Binding-site contacts:
Ligand atom C17 contacts residue GLU250 of chain 1.B at 3.4 Å.
Ligand atom O37 contacts residue THR220 of chain 1.B at 3.1 Å (h-bond).
Ligand atom N16 contacts residue PHE114 of chain 1.B at 3.0 Å (h-bond).
Ligand atom C15 contacts residue PHE114 of chain 1.B at 3.4 Å (hydrophobic).
Ligand atom C03 contacts residue THR220 of chain 1.B at 3.4 Å.
Ligand atom C05 contacts residue THR220 of chain 1.B at 3.3 Å.
Ligand atom C12 contacts residue PHE114 of chain 1.B at 3.2 Å (hydrophobic).
Ligand atom C15 contacts residue THR254 of chain 1.B at 3.4 Å.
Ligand atom C27 contacts residue GLN496 of chain 1.B at 3.5 Å.
Ligand atom C13 contacts residue PHE114 of chain 1.B at 3.2 Å (hydrophobic).
Ligand atom N06 contacts residue THR219 of chain 1.B at 3.5 Å (h-bond).
Ligand atom C15 contacts residue THR109 of chain 1.B at 3.4 Å.
Ligand atom C33 contacts residue LYS493 of chain 1.B at 3.4 Å.
Ligand atom C07 contacts residue GLN246 of chain 1.B at 3.4 Å.
Ligand atom C19 contacts residue HIS115 of chain 1.B at 3.5 Å.
Ligand atom C20 contacts residue HIS115 of chain 1.B at 3.3 Å.
Ligand atom N36 contacts residue THR254 of chain 1.B at 3.4 Å.
Ligand atom N36 contacts residue LEU255 of chain 1.B at 3.1 Å (h-bond).
Ligand atom C31 contacts residue THR220 of chain 1.B at 3.5 Å.
Ligand atom C10 contacts residue PHE114 of chain 1.B at 3.5 Å (hydrophobic).
Ligand atom N36 contacts residue GLU251 of chain 1.B at 2.8 Å (salt-bridge).
Ligand atom C01 contacts residue LEU217 of chain 1.B at 3.5 Å (hydrophobic).
Ligand atom C22 contacts residue THR254 of chain 1.B at 3.3 Å.
Ligand atom O37 contacts residue ASN218 of chain 1.B at 3.5 Å.
Ligand atom N16 contacts residue THR109 of chain 1.B at 2.5 Å (h-bond).
Ligand atom N35 contacts residue PRO492 of chain 1.B at 3.5 Å.
Ligand atom C09 contacts residue PHE114 of chain 1.B at 3.5 Å (hydrophobic).
Ligand atom C32 contacts residue LYS493 of chain 1.B at 3.6 Å.
Ligand atom C14 contacts residue PHE114 of chain 1.B at 3.3 Å (hydrophobic).
Ligand atom C01 contacts residue ARG112 of chain 1.B at 3.4 Å.
Ligand atom C11 contacts residue THR219 of chain 1.B at 3.3 Å.
Ligand atom C32 contacts residue THR220 of chain 1.B at 3.4 Å.
Ligand atom C17 contacts residue THR109 of chain 1.B at 3.5 Å.
Ligand atom N35 contacts residue LEU255 of chain 1.B at 3.1 Å (h-bond).
Ligand atom C32 contacts residue ASP490 of chain 1.B at 3.4 Å.
Ligand atom O37 contacts residue THR219 of chain 1.B at 3.0 Å (h-bond).
Ligand atom N16 contacts residue THR254 of chain 1.B at 3.2 Å (h-bond).
Ligand atom C10 contacts residue ARG112 of chain 1.B at 3.4 Å.
Ligand atom N16 contacts residue GLU111 of chain 1.B at 3.1 Å (salt-bridge).
Ligand atom N21 contacts residue THR254 of chain 1.B at 3.5 Å.

Sequence of chain 1.B:
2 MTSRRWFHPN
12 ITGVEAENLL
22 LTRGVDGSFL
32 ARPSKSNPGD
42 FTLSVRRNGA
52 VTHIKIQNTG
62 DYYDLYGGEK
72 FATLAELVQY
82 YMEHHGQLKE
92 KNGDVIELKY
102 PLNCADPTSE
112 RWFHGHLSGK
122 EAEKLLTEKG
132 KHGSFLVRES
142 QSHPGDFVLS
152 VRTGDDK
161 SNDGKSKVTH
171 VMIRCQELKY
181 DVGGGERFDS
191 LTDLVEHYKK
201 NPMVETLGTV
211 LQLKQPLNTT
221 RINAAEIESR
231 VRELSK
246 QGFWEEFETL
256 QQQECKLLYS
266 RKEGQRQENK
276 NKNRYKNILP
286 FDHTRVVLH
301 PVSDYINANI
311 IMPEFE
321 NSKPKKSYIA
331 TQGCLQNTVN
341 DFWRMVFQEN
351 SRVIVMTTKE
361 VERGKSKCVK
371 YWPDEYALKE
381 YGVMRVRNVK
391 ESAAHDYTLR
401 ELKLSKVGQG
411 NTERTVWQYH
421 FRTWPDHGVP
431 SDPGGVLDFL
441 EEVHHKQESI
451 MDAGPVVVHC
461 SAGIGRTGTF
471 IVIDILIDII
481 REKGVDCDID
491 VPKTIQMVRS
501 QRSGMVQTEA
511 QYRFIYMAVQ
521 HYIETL

The protein below binds the small molecule below.
Small molecule (SMILES): C[C@H](O)c1nc2c(N3CCCc4ncccc43)n[nH]c2nc1N1CCC2(CC1)Cc1ccccc1[C@H]2N